This protein binds this small molecule.
Small molecule (SMILES): CC(=O)N[C@H]1[C@H](O[C@H]2[C@H](O)[C@@H](NC(C)=O)CO[C@@H]2CO)O[C@H](CO)[C@@H](O)[C@@H]1O

Binding-site contacts:
Ligand atom N2 contacts residue ASN12 of chain 6.H at 3.8 Å.
Ligand atom C7 contacts residue ASN12 of chain 6.H at 3.9 Å.
Ligand atom C2 contacts residue ASN12 of chain 6.H at 3.2 Å.
Ligand atom C1 contacts residue ASN12 of chain 6.H at 2.2 Å.
Ligand atom O5 contacts residue ASN12 of chain 6.H at 2.7 Å (h-bond).
Ligand atom O7 contacts residue ASN12 of chain 6.H at 3.7 Å.
Ligand atom C5 contacts residue ASN12 of chain 6.H at 4.1 Å.

Sequence of chain 6.H:
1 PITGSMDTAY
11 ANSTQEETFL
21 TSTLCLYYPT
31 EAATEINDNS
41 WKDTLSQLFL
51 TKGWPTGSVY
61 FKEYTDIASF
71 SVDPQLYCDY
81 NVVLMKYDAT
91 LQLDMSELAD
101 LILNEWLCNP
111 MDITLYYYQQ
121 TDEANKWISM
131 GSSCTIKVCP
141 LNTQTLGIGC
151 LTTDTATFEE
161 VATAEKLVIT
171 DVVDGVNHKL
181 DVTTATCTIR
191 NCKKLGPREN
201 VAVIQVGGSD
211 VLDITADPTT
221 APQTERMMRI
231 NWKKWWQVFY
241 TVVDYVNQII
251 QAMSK